Binding-site contacts:
Ligand atom NAH contacts residue CYS111 of chain 1.B at 3.9 Å.
Ligand atom OAK contacts residue LYS137 of chain 1.B at 2.8 Å (salt-bridge).
Ligand atom OAJ contacts residue GLU172 of chain 1.B at 4.0 Å.
Ligand atom OAJ contacts residue LYS137 of chain 1.B at 2.8 Å (salt-bridge).
Ligand atom CAG contacts residue ASP139 of chain 1.B at 3.9 Å.
Ligand atom OAJ contacts residue ASP139 of chain 1.B at 3.6 Å (salt-bridge).
Ligand atom OAK contacts residue ASP200 of chain 1.B at 3.9 Å.
Ligand atom OAL contacts residue ASP62 of chain 1.B at 3.0 Å (salt-bridge).
Ligand atom CAF contacts residue TYR103 of chain 1.B at 3.9 Å (hydrophobic).
Ligand atom CAA contacts residue ASP61 of chain 1.B at 4.1 Å.
Ligand atom OAL contacts residue CYS111 of chain 1.B at 3.2 Å.
Ligand atom CAD contacts residue GLU172 of chain 1.B at 4.1 Å.
Ligand atom NAH contacts residue ASP200 of chain 1.B at 4.1 Å.
Ligand atom OAK contacts residue GLU172 of chain 1.B at 3.5 Å (salt-bridge).
Ligand atom CAB contacts residue LYS137 of chain 1.B at 3.5 Å.
Ligand atom CAD contacts residue LYS137 of chain 1.B at 3.7 Å.
Ligand atom OAJ contacts residue ASP61 of chain 1.B at 2.7 Å (salt-bridge).
Ligand atom CAF contacts residue ASP139 of chain 1.B at 3.7 Å.
Ligand atom CAD contacts residue TRP16 of chain 1.B at 3.9 Å (hydrophobic).
Ligand atom CAF contacts residue ASP62 of chain 1.B at 3.5 Å.
Ligand atom CAB contacts residue ASP61 of chain 1.B at 3.3 Å.
Ligand atom CAF contacts residue TRP16 of chain 1.B at 3.7 Å (hydrophobic).
Ligand atom OAK contacts residue ARG196 of chain 1.B at 3.1 Å (salt-bridge).
Ligand atom OAL contacts residue TRP16 of chain 1.B at 3.6 Å.
Ligand atom CAA contacts residue TRP16 of chain 1.B at 3.5 Å (hydrophobic).
Ligand atom CAD contacts residue ASP200 of chain 1.B at 3.5 Å.
Ligand atom OAL contacts residue ALA112 of chain 1.B at 4.0 Å.
Ligand atom NAH contacts residue ASP139 of chain 1.B at 2.9 Å (salt-bridge).
Ligand atom CAE contacts residue ASP139 of chain 1.B at 3.2 Å.
Ligand atom OAJ contacts residue TYR103 of chain 1.B at 3.5 Å.
Ligand atom CAB contacts residue ASP139 of chain 1.B at 4.2 Å.
Ligand atom OAL contacts residue TYR103 of chain 1.B at 3.9 Å.
Ligand atom CAG contacts residue ASP200 of chain 1.B at 3.4 Å.
Ligand atom CAG contacts residue CYS111 of chain 1.B at 3.8 Å (hydrophobic).
Ligand atom CAA contacts residue ASP139 of chain 1.B at 3.8 Å.
Ligand atom OAL contacts residue ASP139 of chain 1.B at 4.1 Å.
Ligand atom CAE contacts residue ASP200 of chain 1.B at 3.7 Å.
Ligand atom CAE contacts residue GLU172 of chain 1.B at 3.4 Å.
Ligand atom CAB contacts residue TRP16 of chain 1.B at 3.6 Å (hydrophobic).
Ligand atom CAF contacts residue ASP61 of chain 1.B at 3.5 Å.

Sequence of chain 1.B:
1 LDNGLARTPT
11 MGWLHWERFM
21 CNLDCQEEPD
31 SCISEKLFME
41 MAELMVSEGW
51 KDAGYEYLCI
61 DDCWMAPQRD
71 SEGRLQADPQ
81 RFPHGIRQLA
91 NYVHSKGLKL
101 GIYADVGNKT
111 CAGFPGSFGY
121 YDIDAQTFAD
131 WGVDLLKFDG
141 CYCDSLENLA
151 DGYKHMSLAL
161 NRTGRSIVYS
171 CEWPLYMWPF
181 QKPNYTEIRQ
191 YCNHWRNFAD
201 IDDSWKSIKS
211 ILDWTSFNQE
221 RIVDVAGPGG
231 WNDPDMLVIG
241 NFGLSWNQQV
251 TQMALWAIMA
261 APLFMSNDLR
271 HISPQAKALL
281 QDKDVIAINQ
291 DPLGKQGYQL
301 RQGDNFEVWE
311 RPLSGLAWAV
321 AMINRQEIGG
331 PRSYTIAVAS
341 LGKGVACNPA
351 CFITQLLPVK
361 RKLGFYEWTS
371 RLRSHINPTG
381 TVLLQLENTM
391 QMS

A protein and the small-molecule ligand that binds it are described below.
Small molecule (SMILES): CN1C[C@@H](O)[C@@H](O)[C@H]1CO